The protein below binds the small molecule below.
Small molecule (SMILES): CC/C(=C(\c1ccc(O)cc1)c1ccc(OCCN(C)C)cc1)c1ccccc1

Sequence of chain 1.F:
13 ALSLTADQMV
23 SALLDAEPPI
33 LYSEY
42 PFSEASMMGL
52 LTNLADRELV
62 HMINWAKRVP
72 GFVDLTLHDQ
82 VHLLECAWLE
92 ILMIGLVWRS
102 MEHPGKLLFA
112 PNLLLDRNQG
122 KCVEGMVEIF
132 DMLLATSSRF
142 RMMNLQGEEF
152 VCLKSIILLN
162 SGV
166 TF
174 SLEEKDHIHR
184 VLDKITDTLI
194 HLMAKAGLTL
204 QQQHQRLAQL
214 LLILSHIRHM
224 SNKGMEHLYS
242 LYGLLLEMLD

Binding-site contacts:
Ligand atom C18 contacts residue LEU90 of chain 1.F at 3.5 Å (hydrophobic).
Ligand atom C23 contacts residue ASP57 of chain 1.F at 3.2 Å.
Ligand atom C13 contacts residue MET49 of chain 1.F at 3.7 Å (hydrophobic).
Ligand atom O4 contacts residue LEU93 of chain 1.F at 4.0 Å.
Ligand atom C10 contacts residue LEU134 of chain 1.F at 3.8 Å (hydrophobic).
Ligand atom C6 contacts residue ALA56 of chain 1.F at 4.0 Å (hydrophobic).
Ligand atom C10 contacts residue ILE130 of chain 1.F at 3.6 Å (hydrophobic).
Ligand atom C19 contacts residue LEU90 of chain 1.F at 4.0 Å (hydrophobic).
Ligand atom C21 contacts residue LEU231 of chain 1.F at 3.7 Å (hydrophobic).
Ligand atom C23 contacts residue THR53 of chain 1.F at 4.1 Å.
Ligand atom C15 contacts residue LEU231 of chain 1.F at 3.6 Å (hydrophobic).
Ligand atom C22 contacts residue LEU52 of chain 1.F at 4.0 Å (hydrophobic).
Ligand atom C5 contacts residue PHE110 of chain 1.F at 4.1 Å (hydrophobic).
Ligand atom C20 contacts residue LEU231 of chain 1.F at 3.9 Å (hydrophobic).
Ligand atom C24 contacts residue ASP57 of chain 1.F at 3.5 Å.
Ligand atom C25 contacts residue ASP57 of chain 1.F at 3.4 Å.
Ligand atom C25 contacts residue TRP89 of chain 1.F at 3.8 Å (hydrophobic).
Ligand atom C18 contacts residue ALA56 of chain 1.F at 3.7 Å (hydrophobic).
Ligand atom C4 contacts residue PHE110 of chain 1.F at 4.0 Å (hydrophobic).
Ligand atom C9 contacts residue PHE110 of chain 1.F at 3.6 Å (hydrophobic).
Ligand atom C12 contacts residue MET127 of chain 1.F at 3.6 Å (hydrophobic).
Ligand atom C13 contacts residue MET127 of chain 1.F at 3.4 Å (hydrophobic).
Ligand atom C5 contacts residue GLU59 of chain 1.F at 3.6 Å.
Ligand atom C14 contacts residue LEU231 of chain 1.F at 3.8 Å (hydrophobic).
Ligand atom C3 contacts residue LEU97 of chain 1.F at 4.0 Å (hydrophobic).
Ligand atom C23 contacts residue ALA56 of chain 1.F at 3.7 Å (hydrophobic).
Ligand atom C21 contacts residue THR53 of chain 1.F at 3.9 Å.
Ligand atom C20 contacts residue ALA56 of chain 1.F at 3.6 Å (hydrophobic).
Ligand atom C15 contacts residue GLY227 of chain 1.F at 3.7 Å.
Ligand atom O20 contacts residue LEU231 of chain 1.F at 3.9 Å.
Ligand atom C4 contacts residue GLU59 of chain 1.F at 3.7 Å.
Ligand atom C19 contacts residue TRP89 of chain 1.F at 3.7 Å (hydrophobic).
Ligand atom C6 contacts residue LEU52 of chain 1.F at 3.9 Å (hydrophobic).
Ligand atom C2 contacts residue PHE110 of chain 1.F at 3.8 Å (hydrophobic).
Ligand atom N24 contacts residue ASP57 of chain 1.F at 3.0 Å (salt-bridge).
Ligand atom C19 contacts residue ALA56 of chain 1.F at 3.4 Å (hydrophobic).
Ligand atom O4 contacts residue GLU59 of chain 1.F at 3.0 Å (salt-bridge).
Ligand atom C3 contacts residue PHE110 of chain 1.F at 3.9 Å (hydrophobic).
Ligand atom C1 contacts residue PHE110 of chain 1.F at 4.0 Å (hydrophobic).
Ligand atom O4 contacts residue ARG100 of chain 1.F at 2.9 Å (salt-bridge).